A small-molecule ligand and the protein it binds are described below.
Small molecule (SMILES): Oc1ccc(C(=C2CCC(CF)CC2)c2ccc(O)cc2)cc1

Sequence of chain 1.B:
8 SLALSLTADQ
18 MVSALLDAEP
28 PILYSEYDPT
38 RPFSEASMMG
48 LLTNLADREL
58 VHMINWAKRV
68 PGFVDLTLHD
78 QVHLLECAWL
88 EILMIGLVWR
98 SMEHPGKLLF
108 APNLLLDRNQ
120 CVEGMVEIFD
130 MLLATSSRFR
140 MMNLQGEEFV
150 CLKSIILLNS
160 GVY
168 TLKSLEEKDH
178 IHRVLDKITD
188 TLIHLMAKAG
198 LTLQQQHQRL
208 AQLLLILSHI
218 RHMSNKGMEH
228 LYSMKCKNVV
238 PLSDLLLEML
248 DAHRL

Binding-site contacts:
Ligand atom C10 contacts residue THR50 of chain 1.B at 3.7 Å.
Ligand atom C23 contacts residue ALA53 of chain 1.B at 4.1 Å (hydrophobic).
Ligand atom O11 contacts residue LEU239 of chain 1.B at 3.6 Å.
Ligand atom O11 contacts residue LEU228 of chain 1.B at 3.9 Å.
Ligand atom C04 contacts residue LEU90 of chain 1.B at 3.9 Å (hydrophobic).
Ligand atom C03 contacts residue MET91 of chain 1.B at 4.1 Å (hydrophobic).
Ligand atom C15 contacts residue PHE107 of chain 1.B at 3.9 Å (hydrophobic).
Ligand atom C12 contacts residue LEU49 of chain 1.B at 4.0 Å (hydrophobic).
Ligand atom F19 contacts residue MET124 of chain 1.B at 3.2 Å.
Ligand atom C12 contacts residue THR50 of chain 1.B at 3.7 Å.
Ligand atom C18 contacts residue ILE127 of chain 1.B at 3.5 Å (hydrophobic).
Ligand atom C16 contacts residue LEU131 of chain 1.B at 3.7 Å (hydrophobic).
Ligand atom C17 contacts residue ILE127 of chain 1.B at 3.9 Å (hydrophobic).
Ligand atom C18 contacts residue PHE128 of chain 1.B at 3.8 Å (hydrophobic).
Ligand atom C16 contacts residue PHE107 of chain 1.B at 3.9 Å (hydrophobic).
Ligand atom O01 contacts residue GLU56 of chain 1.B at 2.6 Å (salt-bridge).
Ligand atom C03 contacts residue LEU94 of chain 1.B at 4.0 Å (hydrophobic).
Ligand atom C13 contacts residue LEU49 of chain 1.B at 3.7 Å (hydrophobic).
Ligand atom C02 contacts residue LEU90 of chain 1.B at 4.0 Å (hydrophobic).
Ligand atom O01 contacts residue LEU90 of chain 1.B at 3.8 Å.
Ligand atom C08 contacts residue ALA53 of chain 1.B at 3.6 Å (hydrophobic).
Ligand atom C18 contacts residue MET124 of chain 1.B at 4.0 Å (hydrophobic).
Ligand atom C12 contacts residue LEU228 of chain 1.B at 3.6 Å (hydrophobic).
Ligand atom O11 contacts residue MET231 of chain 1.B at 4.1 Å.
Ligand atom O11 contacts residue LEU243 of chain 1.B at 3.3 Å.
Ligand atom C22 contacts residue LEU49 of chain 1.B at 4.0 Å (hydrophobic).
Ligand atom C10 contacts residue LEU228 of chain 1.B at 3.6 Å (hydrophobic).
Ligand atom C09 contacts residue ALA53 of chain 1.B at 3.6 Å (hydrophobic).
Ligand atom O01 contacts residue ARG97 of chain 1.B at 3.2 Å (salt-bridge).
Ligand atom O11 contacts residue THR50 of chain 1.B at 3.0 Å (h-bond).
Ligand atom F19 contacts residue PHE128 of chain 1.B at 3.9 Å.
Ligand atom C08 contacts residue LEU87 of chain 1.B at 4.1 Å (hydrophobic).
Ligand atom C02 contacts residue GLU56 of chain 1.B at 3.3 Å.
Ligand atom C13 contacts residue LEU228 of chain 1.B at 4.1 Å (hydrophobic).
Ligand atom C22 contacts residue ALA53 of chain 1.B at 3.9 Å (hydrophobic).
Ligand atom C03 contacts residue LEU90 of chain 1.B at 3.3 Å (hydrophobic).
Ligand atom C23 contacts residue GLU56 of chain 1.B at 3.3 Å.
Ligand atom C10 contacts residue LEU243 of chain 1.B at 4.2 Å (hydrophobic).
Ligand atom C12 contacts residue MET46 of chain 1.B at 4.0 Å (hydrophobic).
Ligand atom C09 contacts residue LEU228 of chain 1.B at 3.9 Å (hydrophobic).